Sequence of chain 1.A:
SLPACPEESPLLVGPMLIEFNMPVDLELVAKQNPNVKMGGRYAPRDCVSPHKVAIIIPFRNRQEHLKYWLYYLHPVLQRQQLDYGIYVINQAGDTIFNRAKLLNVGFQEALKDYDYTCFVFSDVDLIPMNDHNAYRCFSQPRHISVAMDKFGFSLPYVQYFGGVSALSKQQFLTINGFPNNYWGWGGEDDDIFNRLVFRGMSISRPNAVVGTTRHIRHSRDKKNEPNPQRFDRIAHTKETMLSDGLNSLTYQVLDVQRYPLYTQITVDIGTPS

Binding-site contacts:
Ligand atom C6 contacts residue TYR174 of chain 1.A at 3.7 Å (hydrophobic).
Ligand atom O7 contacts residue TRP199 of chain 1.A at 3.9 Å.
Ligand atom O2 contacts residue TYR171 of chain 1.A at 3.9 Å.
Ligand atom C4 contacts residue GOL1 of chain 1.M at 3.8 Å.
Ligand atom C6 contacts residue PHE165 of chain 1.A at 3.5 Å (hydrophobic).
Ligand atom O5 contacts residue TYR171 of chain 1.A at 3.3 Å.
Ligand atom N2 contacts residue ASP204 of chain 1.A at 2.7 Å (salt-bridge).
Ligand atom O3 contacts residue GLY201 of chain 1.A at 2.7 Å (h-bond).
Ligand atom C7 contacts residue GLY201 of chain 1.A at 3.8 Å.
Ligand atom C8 contacts residue GLY201 of chain 1.A at 3.8 Å.
Ligand atom O7 contacts residue ARG244 of chain 1.A at 2.9 Å (salt-bridge).
Ligand atom C3 contacts residue ASP203 of chain 1.A at 3.4 Å.
Ligand atom C4 contacts residue ASP203 of chain 1.A at 3.5 Å.
Ligand atom O1 contacts residue ASP204 of chain 1.A at 4.0 Å.
Ligand atom C5 contacts residue TYR171 of chain 1.A at 3.8 Å (hydrophobic).
Ligand atom O4 contacts residue ASP203 of chain 1.A at 2.5 Å (salt-bridge).
Ligand atom C8 contacts residue PHE245 of chain 1.A at 4.0 Å (hydrophobic).
Ligand atom C8 contacts residue ASP204 of chain 1.A at 3.4 Å.
Ligand atom N2 contacts residue GLY201 of chain 1.A at 3.8 Å.
Ligand atom C3 contacts residue ASP204 of chain 1.A at 3.8 Å.
Ligand atom O6 contacts residue TRP199 of chain 1.A at 3.6 Å.
Ligand atom C1 contacts residue TYR171 of chain 1.A at 3.6 Å (hydrophobic).
Ligand atom C8 contacts residue ILE248 of chain 1.A at 3.9 Å (hydrophobic).
Ligand atom C5 contacts residue TYR174 of chain 1.A at 4.0 Å (hydrophobic).
Ligand atom C7 contacts residue ARG244 of chain 1.A at 3.8 Å.
Ligand atom O3 contacts residue GLY200 of chain 1.A at 3.6 Å.
Ligand atom C2 contacts residue TYR171 of chain 1.A at 4.0 Å (hydrophobic).
Ligand atom O3 contacts residue GOL1 of chain 1.M at 3.5 Å.
Ligand atom O3 contacts residue ASP204 of chain 1.A at 4.0 Å.
Ligand atom O4 contacts residue TYR174 of chain 1.A at 3.3 Å.
Ligand atom O3 contacts residue ASP203 of chain 1.A at 2.6 Å (salt-bridge).
Ligand atom O6 contacts residue PHE165 of chain 1.A at 3.8 Å.
Ligand atom C2 contacts residue ASP204 of chain 1.A at 3.7 Å.
Ligand atom N2 contacts residue TYR171 of chain 1.A at 4.0 Å.
Ligand atom C1 contacts residue TYR171 of chain 1.A at 3.7 Å (hydrophobic).
Ligand atom O4 contacts residue GOL1 of chain 1.M at 3.1 Å.
Ligand atom C7 contacts residue ASP204 of chain 1.A at 3.1 Å.
Ligand atom C7 contacts residue ASP204 of chain 1.A at 3.5 Å.
Ligand atom C3 contacts residue TYR171 of chain 1.A at 3.8 Å (hydrophobic).
Ligand atom C3 contacts residue GLY201 of chain 1.A at 4.0 Å.

A small-molecule ligand and the protein it binds are described below.
Small molecule (SMILES): CO[C@H]1O[C@H](CO[C@@H]2O[C@H](CO)[C@@H](O)[C@H](O)[C@H]2NC(C)=O)[C@@H](O)[C@H](O)[C@@H]1O